Binding-site contacts:
Ligand atom O6 contacts residue ASN245 of chain 3.A at 3.1 Å (h-bond).
Ligand atom O5 contacts residue PRO281 of chain 3.A at 4.2 Å.
Ligand atom O3 contacts residue PRO281 of chain 3.A at 4.3 Å.
Ligand atom O3 contacts residue PHE278 of chain 3.A at 3.3 Å (h-bond).
Ligand atom C1 contacts residue ASN245 of chain 3.A at 4.0 Å.
Ligand atom C3 contacts residue PHE278 of chain 3.A at 3.5 Å (hydrophobic).
Ligand atom C6 contacts residue PRO281 of chain 3.A at 3.9 Å (hydrophobic).
Ligand atom O7 contacts residue PRO281 of chain 3.A at 3.5 Å.
Ligand atom C1 contacts residue LYS248 of chain 3.A at 4.2 Å.
Ligand atom C1 contacts residue ASN245 of chain 3.A at 4.0 Å.
Ligand atom C6 contacts residue LYS248 of chain 3.A at 3.4 Å.
Ligand atom O3 contacts residue PRO281 of chain 3.A at 3.7 Å.
Ligand atom C2 contacts residue ASN241 of chain 3.A at 2.5 Å.
Ligand atom C5 contacts residue ASN245 of chain 3.A at 3.9 Å.
Ligand atom C4 contacts residue LEU249 of chain 3.A at 4.3 Å (hydrophobic).
Ligand atom O5 contacts residue LYS248 of chain 3.A at 3.3 Å (salt-bridge).
Ligand atom C5 contacts residue LYS248 of chain 3.A at 4.2 Å.
Ligand atom C2 contacts residue PRO281 of chain 3.A at 4.3 Å (hydrophobic).
Ligand atom O2 contacts residue PRO281 of chain 3.A at 4.2 Å.
Ligand atom O5 contacts residue ASN245 of chain 3.A at 3.0 Å (h-bond).
Ligand atom C4 contacts residue PHE278 of chain 3.A at 3.2 Å (hydrophobic).
Ligand atom C1 contacts residue ASN241 of chain 3.A at 1.4 Å.
Ligand atom C6 contacts residue TYR282 of chain 3.A at 3.7 Å (hydrophobic).
Ligand atom C4 contacts residue ASN241 of chain 3.A at 4.3 Å.
Ligand atom C6 contacts residue ASN245 of chain 3.A at 3.4 Å.
Ligand atom O6 contacts residue TYR282 of chain 3.A at 2.8 Å (h-bond).
Ligand atom C4 contacts residue ASN245 of chain 3.A at 3.9 Å.
Ligand atom O4 contacts residue PHE278 of chain 3.A at 3.9 Å.
Ligand atom C6 contacts residue ASN245 of chain 3.A at 3.6 Å.
Ligand atom C7 contacts residue ASN241 of chain 3.A at 3.8 Å.
Ligand atom C3 contacts residue ASN241 of chain 3.A at 3.8 Å.
Ligand atom C6 contacts residue LEU249 of chain 3.A at 3.6 Å (hydrophobic).
Ligand atom O4 contacts residue LEU249 of chain 3.A at 4.0 Å.
Ligand atom C3 contacts residue ASN245 of chain 3.A at 4.1 Å.
Ligand atom O5 contacts residue ASN245 of chain 3.A at 3.9 Å.
Ligand atom N2 contacts residue ASN241 of chain 3.A at 2.9 Å (h-bond).
Ligand atom C5 contacts residue PRO281 of chain 3.A at 4.2 Å (hydrophobic).
Ligand atom C5 contacts residue ASN241 of chain 3.A at 3.7 Å.
Ligand atom C5 contacts residue ASN245 of chain 3.A at 3.2 Å.
Ligand atom O5 contacts residue ASN241 of chain 3.A at 2.4 Å (h-bond).

A protein and the small-molecule ligand that binds it are described below.
Small molecule (SMILES): CC(=O)N[C@H]1[C@H](O[C@H]2[C@H](O)[C@@H](NC(C)=O)CO[C@@H]2CO[C@@H]2O[C@@H](C)[C@@H](O)[C@@H](O)[C@@H]2O)O[C@H](CO)[C@@H](O)[C@@H]1O

Sequence of chain 3.A:
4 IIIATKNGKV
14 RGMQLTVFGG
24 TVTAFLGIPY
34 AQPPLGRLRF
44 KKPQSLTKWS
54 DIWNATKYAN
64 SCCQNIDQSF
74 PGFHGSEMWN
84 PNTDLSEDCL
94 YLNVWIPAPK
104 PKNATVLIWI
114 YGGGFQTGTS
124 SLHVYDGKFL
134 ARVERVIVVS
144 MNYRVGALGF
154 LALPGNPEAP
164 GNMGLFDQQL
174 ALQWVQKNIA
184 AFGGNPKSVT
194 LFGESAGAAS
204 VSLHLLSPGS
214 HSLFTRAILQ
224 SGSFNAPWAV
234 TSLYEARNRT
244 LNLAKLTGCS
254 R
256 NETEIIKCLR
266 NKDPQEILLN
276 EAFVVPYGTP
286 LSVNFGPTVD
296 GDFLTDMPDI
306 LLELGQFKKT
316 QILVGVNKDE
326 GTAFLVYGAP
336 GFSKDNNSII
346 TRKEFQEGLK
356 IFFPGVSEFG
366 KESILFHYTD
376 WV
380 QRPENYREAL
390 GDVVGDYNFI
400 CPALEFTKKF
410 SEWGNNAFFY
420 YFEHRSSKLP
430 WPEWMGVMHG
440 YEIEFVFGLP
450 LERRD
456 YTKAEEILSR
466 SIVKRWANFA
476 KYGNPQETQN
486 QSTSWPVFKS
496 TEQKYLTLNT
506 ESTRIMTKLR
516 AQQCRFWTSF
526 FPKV